Sequence of chain 1.C:
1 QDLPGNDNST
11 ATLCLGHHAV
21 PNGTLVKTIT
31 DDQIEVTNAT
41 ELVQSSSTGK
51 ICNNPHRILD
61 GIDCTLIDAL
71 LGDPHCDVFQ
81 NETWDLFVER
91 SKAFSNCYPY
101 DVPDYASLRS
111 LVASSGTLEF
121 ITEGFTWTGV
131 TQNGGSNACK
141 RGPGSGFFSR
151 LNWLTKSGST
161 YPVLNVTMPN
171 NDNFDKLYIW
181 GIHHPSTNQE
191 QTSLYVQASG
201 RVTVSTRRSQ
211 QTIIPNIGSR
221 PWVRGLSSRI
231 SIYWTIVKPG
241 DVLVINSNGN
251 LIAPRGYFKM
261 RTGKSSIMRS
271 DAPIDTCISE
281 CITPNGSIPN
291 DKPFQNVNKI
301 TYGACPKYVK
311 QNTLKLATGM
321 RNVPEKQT

Binding-site contacts:
Ligand atom N2 contacts residue ASN38 of chain 1.C at 2.8 Å (h-bond).
Ligand atom C2 contacts residue ASN38 of chain 1.C at 2.4 Å.
Ligand atom C1 contacts residue THR318 of chain 1.C at 3.5 Å.
Ligand atom O5 contacts residue ALA39 of chain 1.C at 4.1 Å.
Ligand atom C1 contacts residue ASN38 of chain 1.C at 1.4 Å.
Ligand atom C7 contacts residue ASN38 of chain 1.C at 3.6 Å.
Ligand atom C5 contacts residue THR318 of chain 1.C at 4.1 Å.
Ligand atom C4 contacts residue ASN38 of chain 1.C at 4.2 Å.
Ligand atom C6 contacts residue THR318 of chain 1.C at 3.9 Å.
Ligand atom O6 contacts residue THR318 of chain 1.C at 3.6 Å.
Ligand atom O5 contacts residue ASN38 of chain 1.C at 2.3 Å (h-bond).
Ligand atom O5 contacts residue THR318 of chain 1.C at 2.9 Å (h-bond).
Ligand atom O6 contacts residue LEU52 of chain 1.D at 3.4 Å.
Ligand atom C3 contacts residue ASN38 of chain 1.C at 3.7 Å.
Ligand atom C1 contacts residue ALA39 of chain 1.C at 4.1 Å (hydrophobic).
Ligand atom O6 contacts residue ASN49 of chain 1.D at 4.4 Å.
Ligand atom C6 contacts residue THR40 of chain 1.C at 4.3 Å.
Ligand atom C5 contacts residue ASN38 of chain 1.C at 3.6 Å.
Ligand atom C6 contacts residue LEU52 of chain 1.D at 3.6 Å (hydrophobic).
Ligand atom O7 contacts residue ASN38 of chain 1.C at 4.0 Å.

This protein binds this small molecule.
Small molecule (SMILES): CC(=O)N[C@@H]1[C@@H](O)[C@H](O)[C@@H](CO)O[C@H]1O

Sequence of chain 1.D:
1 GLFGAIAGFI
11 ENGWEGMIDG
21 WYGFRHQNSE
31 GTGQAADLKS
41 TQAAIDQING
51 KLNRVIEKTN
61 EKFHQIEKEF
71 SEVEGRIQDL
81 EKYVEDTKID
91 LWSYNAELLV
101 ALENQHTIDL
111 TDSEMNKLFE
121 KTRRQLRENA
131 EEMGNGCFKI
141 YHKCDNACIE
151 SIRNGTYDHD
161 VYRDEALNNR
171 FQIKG